Binding-site contacts:
Ligand atom C11 contacts residue LEU98 of chain 1.B at 3.1 Å (hydrophobic).
Ligand atom C24 contacts residue LYS23 of chain 1.B at 4.0 Å.
Ligand atom C15 contacts residue ALA46 of chain 1.B at 3.6 Å (hydrophobic).
Ligand atom C24 contacts residue GLY24 of chain 1.B at 3.7 Å.
Ligand atom C13 contacts residue LEU98 of chain 1.B at 3.9 Å (hydrophobic).
Ligand atom C15 contacts residue LEU149 of chain 1.B at 3.8 Å (hydrophobic).
Ligand atom N14 contacts residue GLU96 of chain 1.B at 2.9 Å (salt-bridge).
Ligand atom C4 contacts residue ARG146 of chain 1.B at 3.1 Å.
Ligand atom C23 contacts residue GLY24 of chain 1.B at 3.8 Å.
Ligand atom C23 contacts residue GLY27 of chain 1.B at 3.6 Å.
Ligand atom C16 contacts residue LEU149 of chain 1.B at 3.8 Å (hydrophobic).
Ligand atom C15 contacts residue GLU96 of chain 1.B at 3.9 Å.
Ligand atom C13 contacts residue GLU96 of chain 1.B at 3.8 Å.
Ligand atom C17 contacts residue LEU149 of chain 1.B at 3.6 Å (hydrophobic).
Ligand atom C25 contacts residue ARG146 of chain 1.B at 3.8 Å.
Ligand atom C15 contacts residue VAL77 of chain 1.B at 3.9 Å (hydrophobic).
Ligand atom N9 contacts residue GLY101 of chain 1.B at 3.7 Å.
Ligand atom C10 contacts residue LEU21 of chain 1.B at 3.9 Å (hydrophobic).
Ligand atom C2 contacts residue VAL29 of chain 1.B at 3.6 Å (hydrophobic).
Ligand atom C5 contacts residue ARG146 of chain 1.B at 3.4 Å.
Ligand atom N12 contacts residue LEU98 of chain 1.B at 2.9 Å (h-bond).
Ligand atom C21 contacts residue VAL29 of chain 1.B at 3.8 Å (hydrophobic).
Ligand atom C16 contacts residue GLY159 of chain 1.B at 3.8 Å.
Ligand atom N12 contacts residue PHE97 of chain 1.B at 3.5 Å.
Ligand atom C22 contacts residue VAL29 of chain 1.B at 3.9 Å (hydrophobic).
Ligand atom C1 contacts residue VAL29 of chain 1.B at 3.7 Å (hydrophobic).
Ligand atom N14 contacts residue ALA46 of chain 1.B at 3.3 Å.
Ligand atom C11 contacts residue PHE97 of chain 1.B at 3.5 Å (hydrophobic).
Ligand atom C5 contacts residue LEU149 of chain 1.B at 3.8 Å (hydrophobic).
Ligand atom C4 contacts residue ASN147 of chain 1.B at 3.6 Å.
Ligand atom C21 contacts residue ASP160 of chain 1.B at 3.8 Å.
Ligand atom N14 contacts residue VAL77 of chain 1.B at 3.9 Å.
Ligand atom N14 contacts residue LEU149 of chain 1.B at 3.7 Å.
Ligand atom N7 contacts residue LEU149 of chain 1.B at 3.6 Å.
Ligand atom C10 contacts residue LEU149 of chain 1.B at 4.0 Å (hydrophobic).
Ligand atom C13 contacts residue LEU149 of chain 1.B at 3.6 Å (hydrophobic).
Ligand atom C18 contacts residue LEU149 of chain 1.B at 3.6 Å (hydrophobic).
Ligand atom C13 contacts residue ALA46 of chain 1.B at 3.7 Å (hydrophobic).
Ligand atom C15 contacts residue MET95 of chain 1.B at 3.8 Å (hydrophobic).
Ligand atom C19 contacts residue ASN147 of chain 1.B at 3.2 Å.

Sequence of chain 1.B:
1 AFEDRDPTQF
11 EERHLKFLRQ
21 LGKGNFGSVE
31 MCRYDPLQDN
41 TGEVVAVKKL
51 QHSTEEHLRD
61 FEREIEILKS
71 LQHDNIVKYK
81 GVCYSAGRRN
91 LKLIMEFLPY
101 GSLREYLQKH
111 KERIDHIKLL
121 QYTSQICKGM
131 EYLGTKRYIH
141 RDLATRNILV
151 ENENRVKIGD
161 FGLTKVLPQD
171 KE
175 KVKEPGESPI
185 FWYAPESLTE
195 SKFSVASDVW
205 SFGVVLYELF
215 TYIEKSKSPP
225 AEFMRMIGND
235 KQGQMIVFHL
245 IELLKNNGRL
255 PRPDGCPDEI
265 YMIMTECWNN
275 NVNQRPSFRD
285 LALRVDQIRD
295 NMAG

The protein below binds the small molecule below.
Small molecule (SMILES): c1ccc(CN2CCC(n3cnc4cnc5[nH]ccc5c43)CC2)cc1